Sequence of chain 1.C:
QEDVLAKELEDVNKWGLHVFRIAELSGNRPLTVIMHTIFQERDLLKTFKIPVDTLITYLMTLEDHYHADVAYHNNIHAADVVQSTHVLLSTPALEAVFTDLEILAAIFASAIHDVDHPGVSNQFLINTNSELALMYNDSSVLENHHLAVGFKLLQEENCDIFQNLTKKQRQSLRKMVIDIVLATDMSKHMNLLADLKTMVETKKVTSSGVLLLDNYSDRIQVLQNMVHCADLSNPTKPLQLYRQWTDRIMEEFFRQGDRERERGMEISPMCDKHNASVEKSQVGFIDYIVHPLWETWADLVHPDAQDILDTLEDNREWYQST

This small molecule binds to this protein.
Small molecule (SMILES): O=C(O)[C@@H]1CCCN1

Binding-site contacts:
Ligand atom N contacts residue THR335 of chain 1.C at 3.4 Å (h-bond).
Ligand atom O contacts residue ILE1 of chain 1.XA at 3.1 Å (h-bond).
Ligand atom CD contacts residue ILE1 of chain 1.XA at 2.5 Å (hydrophobic).
Ligand atom CG contacts residue ILE1 of chain 1.XA at 3.6 Å (hydrophobic).
Ligand atom CA contacts residue ILE1 of chain 1.XA at 2.5 Å (hydrophobic).
Ligand atom CG contacts residue THR335 of chain 1.C at 4.4 Å.
Ligand atom CA contacts residue THR335 of chain 1.C at 4.4 Å.
Ligand atom N contacts residue ILE1 of chain 1.XA at 1.4 Å.
Ligand atom CB contacts residue ILE1 of chain 1.XA at 3.6 Å (hydrophobic).
Ligand atom CD contacts residue THR335 of chain 1.C at 3.5 Å.
Ligand atom C contacts residue ILE1 of chain 1.XA at 2.8 Å (hydrophobic).